Binding-site contacts:
Ligand atom O5 contacts residue ASN133 of chain 1.A at 2.4 Å (h-bond).
Ligand atom C7 contacts residue ASN133 of chain 1.A at 4.1 Å.
Ligand atom O6 contacts residue ASN133 of chain 1.A at 4.0 Å.
Ligand atom C2 contacts residue ASN133 of chain 1.A at 2.5 Å.
Ligand atom O5 contacts residue GLY131 of chain 1.A at 4.0 Å.
Ligand atom N2 contacts residue ASN133 of chain 1.A at 2.9 Å (h-bond).
Ligand atom C6 contacts residue ASN133 of chain 1.A at 4.4 Å.
Ligand atom C6 contacts residue GLY131 of chain 1.A at 4.0 Å.
Ligand atom O6 contacts residue GLY131 of chain 1.A at 3.3 Å (h-bond).
Ligand atom O6 contacts residue HIS132 of chain 1.A at 4.4 Å.
Ligand atom C3 contacts residue ASN133 of chain 1.A at 3.8 Å.
Ligand atom C5 contacts residue ASN133 of chain 1.A at 3.7 Å.
Ligand atom C1 contacts residue ASN133 of chain 1.A at 1.4 Å.
Ligand atom C4 contacts residue ASN133 of chain 1.A at 4.2 Å.

Sequence of chain 1.A:
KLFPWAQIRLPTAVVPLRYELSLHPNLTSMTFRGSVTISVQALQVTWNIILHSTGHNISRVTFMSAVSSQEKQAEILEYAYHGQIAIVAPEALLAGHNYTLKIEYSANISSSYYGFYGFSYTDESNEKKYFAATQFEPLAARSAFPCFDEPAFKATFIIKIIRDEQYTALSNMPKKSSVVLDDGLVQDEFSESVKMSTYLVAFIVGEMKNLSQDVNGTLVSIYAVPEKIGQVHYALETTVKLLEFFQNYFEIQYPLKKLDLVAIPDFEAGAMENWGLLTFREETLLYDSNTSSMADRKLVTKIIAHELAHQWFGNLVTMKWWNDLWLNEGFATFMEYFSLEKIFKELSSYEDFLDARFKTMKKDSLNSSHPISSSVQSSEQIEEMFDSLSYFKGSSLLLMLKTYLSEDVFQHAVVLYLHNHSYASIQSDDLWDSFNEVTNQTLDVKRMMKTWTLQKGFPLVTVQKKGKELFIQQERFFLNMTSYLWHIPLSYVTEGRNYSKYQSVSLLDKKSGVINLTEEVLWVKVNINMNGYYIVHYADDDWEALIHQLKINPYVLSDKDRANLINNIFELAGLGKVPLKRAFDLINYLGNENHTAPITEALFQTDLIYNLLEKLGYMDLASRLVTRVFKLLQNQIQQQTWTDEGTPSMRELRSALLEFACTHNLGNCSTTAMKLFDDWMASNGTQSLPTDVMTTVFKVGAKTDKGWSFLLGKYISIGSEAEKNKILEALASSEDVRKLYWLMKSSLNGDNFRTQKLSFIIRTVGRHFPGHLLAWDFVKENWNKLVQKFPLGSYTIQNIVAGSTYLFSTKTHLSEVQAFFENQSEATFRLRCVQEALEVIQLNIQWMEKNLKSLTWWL

This protein binds this small molecule.
Small molecule (SMILES): CC(=O)N[C@@H]1[C@@H](O)[C@H](O)[C@@H](CO)O[C@H]1O